Sequence of chain 1.B:
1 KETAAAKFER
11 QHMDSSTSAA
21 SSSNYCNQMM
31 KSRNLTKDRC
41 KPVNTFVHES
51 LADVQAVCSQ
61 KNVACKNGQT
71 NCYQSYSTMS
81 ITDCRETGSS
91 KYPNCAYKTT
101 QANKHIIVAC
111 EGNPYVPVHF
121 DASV

Binding-site contacts:
Ligand atom C12 contacts residue THR78 of chain 1.A at 4.0 Å.
Ligand atom C6 contacts residue GLN74 of chain 1.A at 4.4 Å.
Ligand atom C4 contacts residue LYS61 of chain 1.A at 4.5 Å.
Ligand atom C5 contacts residue GLN74 of chain 1.A at 3.5 Å.
Ligand atom C4 contacts residue GLN74 of chain 1.A at 3.4 Å.
Ligand atom C7 contacts residue VAL124 of chain 1.A at 3.4 Å (hydrophobic).
Ligand atom C4A contacts residue GLN74 of chain 1.A at 3.6 Å.
Ligand atom C9 contacts residue VAL124 of chain 1.A at 3.9 Å (hydrophobic).
Ligand atom C6 contacts residue VAL124 of chain 1.A at 4.3 Å (hydrophobic).
Ligand atom C8 contacts residue VAL124 of chain 1.A at 3.2 Å (hydrophobic).
Ligand atom N10 contacts residue HIS105 of chain 1.A at 3.0 Å (h-bond).
Ligand atom N1 contacts residue HIS105 of chain 1.A at 2.5 Å (h-bond).
Ligand atom C2A contacts residue HIS105 of chain 1.A at 3.3 Å.
Ligand atom C6A contacts residue VAL124 of chain 1.A at 4.2 Å (hydrophobic).
Ligand atom C2 contacts residue TYR76 of chain 1.A at 4.2 Å (hydrophobic).
Ligand atom C9A contacts residue VAL124 of chain 1.A at 4.3 Å (hydrophobic).
Ligand atom C9 contacts residue HIS105 of chain 1.A at 4.0 Å.
Ligand atom C2A contacts residue ASN34 of chain 1.B at 4.3 Å.
Ligand atom C10 contacts residue HIS105 of chain 1.A at 3.2 Å.
Ligand atom C3 contacts residue HIS105 of chain 1.A at 4.1 Å.
Ligand atom C12 contacts residue HIS105 of chain 1.A at 3.1 Å.
Ligand atom C2A contacts residue TYR76 of chain 1.A at 3.2 Å (hydrophobic).
Ligand atom N3 contacts residue HIS105 of chain 1.A at 3.8 Å.
Ligand atom C11 contacts residue THR78 of chain 1.A at 3.5 Å.
Ligand atom C6A contacts residue HIS105 of chain 1.A at 4.1 Å.
Ligand atom C22 contacts residue HIS105 of chain 1.A at 4.4 Å.
Ligand atom C2 contacts residue HIS105 of chain 1.A at 3.2 Å.
Ligand atom C1A contacts residue GLN74 of chain 1.A at 4.5 Å.
Ligand atom C1A contacts residue HIS105 of chain 1.A at 3.0 Å.
Ligand atom C4A contacts residue HIS105 of chain 1.A at 4.0 Å.
Ligand atom C3 contacts residue GLN74 of chain 1.A at 4.1 Å.
Ligand atom PT contacts residue HIS105 of chain 1.A at 2.0 Å.
Ligand atom C11 contacts residue HIS105 of chain 1.A at 3.4 Å.

Sequence of chain 1.A:
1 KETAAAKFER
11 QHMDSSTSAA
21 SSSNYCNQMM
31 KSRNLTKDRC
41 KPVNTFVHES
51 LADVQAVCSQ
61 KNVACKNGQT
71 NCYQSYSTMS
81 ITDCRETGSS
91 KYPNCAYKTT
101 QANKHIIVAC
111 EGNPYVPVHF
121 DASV

This small molecule binds to this protein.
Small molecule (SMILES): Cc1ccc2ccc3ccc(C)n4->[Pt]5(<-n6cc(-c7cn([C@H]8O[C@H](O)[C@H](O)[C@H](O)[C@@H]8O)nn7)n(C)c6)(<-n1c2c34)CC5